A small-molecule ligand and the protein it binds are described below.
Small molecule (SMILES): CC(=O)S[C@@H]1CC2=CC(=O)CC[C@]2(C)[C@H]2CC[C@@]3(C)[C@@H](CC[C@@]34CCC(=O)O4)[C@H]12

Binding-site contacts:
Ligand atom C10 contacts residue MET98 of chain 1.A at 3.7 Å (hydrophobic).
Ligand atom S61 contacts residue MET143 of chain 1.A at 3.0 Å.
Ligand atom C17 contacts residue PHE120 of chain 1.A at 2.9 Å (hydrophobic).
Ligand atom C16 contacts residue MET143 of chain 1.A at 3.9 Å (hydrophobic).
Ligand atom C11 contacts residue LEU101 of chain 1.A at 3.5 Å (hydrophobic).
Ligand atom C19 contacts residue PHE120 of chain 1.A at 3.8 Å (hydrophobic).
Ligand atom O57 contacts residue THR236 of chain 1.A at 3.4 Å.
Ligand atom C13 contacts residue MET136 of chain 1.A at 3.6 Å (hydrophobic).
Ligand atom O60 contacts residue LEU105 of chain 1.A at 3.9 Å.
Ligand atom C1 contacts residue LEU60 of chain 1.A at 3.6 Å (hydrophobic).
Ligand atom C8 contacts residue LEU229 of chain 1.A at 3.9 Å (hydrophobic).
Ligand atom C17 contacts residue LEU60 of chain 1.A at 3.4 Å (hydrophobic).
Ligand atom O57 contacts residue PHE247 of chain 1.A at 3.0 Å.
Ligand atom O60 contacts residue PHE120 of chain 1.A at 3.6 Å.
Ligand atom C8 contacts residue PHE232 of chain 1.A at 3.6 Å (hydrophobic).
Ligand atom O58 contacts residue CYS233 of chain 1.A at 3.5 Å.
Ligand atom C16 contacts residue LEU60 of chain 1.A at 3.5 Å (hydrophobic).
Ligand atom C1 contacts residue ALA64 of chain 1.A at 3.8 Å (hydrophobic).
Ligand atom C4 contacts residue ASN61 of chain 1.A at 3.3 Å.
Ligand atom C17 contacts residue MET136 of chain 1.A at 3.2 Å (hydrophobic).
Ligand atom C10 contacts residue CYS233 of chain 1.A at 3.8 Å (hydrophobic).
Ligand atom C19 contacts residue LEU101 of chain 1.A at 3.9 Å (hydrophobic).
Ligand atom C14 contacts residue LEU57 of chain 1.A at 3.7 Å (hydrophobic).
Ligand atom C15 contacts residue ASN61 of chain 1.A at 3.5 Å.
Ligand atom O60 contacts residue ARG108 of chain 1.A at 2.8 Å (salt-bridge).
Ligand atom C16 contacts residue MET136 of chain 1.A at 3.7 Å (hydrophobic).
Ligand atom C11 contacts residue ALA64 of chain 1.A at 3.7 Å (hydrophobic).
Ligand atom C13 contacts residue LEU57 of chain 1.A at 3.5 Å (hydrophobic).
Ligand atom O59 contacts residue PHE120 of chain 1.A at 3.2 Å.
Ligand atom C16 contacts residue PHE120 of chain 1.A at 3.2 Å (hydrophobic).
Ligand atom C18 contacts residue PHE120 of chain 1.A at 3.7 Å (hydrophobic).
Ligand atom C17 contacts residue MET143 of chain 1.A at 3.6 Å (hydrophobic).
Ligand atom O60 contacts residue GLN67 of chain 1.A at 3.3 Å (h-bond).
Ligand atom O57 contacts residue ASN61 of chain 1.A at 3.6 Å.
Ligand atom O59 contacts residue LEU60 of chain 1.A at 2.9 Å.
Ligand atom C3 contacts residue LEU60 of chain 1.A at 3.7 Å (hydrophobic).
Ligand atom S61 contacts residue MET136 of chain 1.A at 3.6 Å.
Ligand atom C12 contacts residue GLN67 of chain 1.A at 3.1 Å.
Ligand atom C18 contacts residue GLN67 of chain 1.A at 3.5 Å.
Ligand atom C14 contacts residue ASN61 of chain 1.A at 3.6 Å.

Sequence of chain 1.A:
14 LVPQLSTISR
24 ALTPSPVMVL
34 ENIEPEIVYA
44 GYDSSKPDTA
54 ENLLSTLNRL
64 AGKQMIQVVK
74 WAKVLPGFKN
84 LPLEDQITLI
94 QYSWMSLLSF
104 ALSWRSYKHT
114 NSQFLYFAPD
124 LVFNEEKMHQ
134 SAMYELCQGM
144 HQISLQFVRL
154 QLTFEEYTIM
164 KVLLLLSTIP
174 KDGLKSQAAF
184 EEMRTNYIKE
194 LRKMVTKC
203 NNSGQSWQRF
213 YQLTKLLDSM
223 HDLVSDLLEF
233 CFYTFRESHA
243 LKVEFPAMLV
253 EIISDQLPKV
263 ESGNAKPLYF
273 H